Binding-site contacts:
Ligand atom C8 contacts residue ASN224 of chain 1.A at 4.0 Å.
Ligand atom C3 contacts residue ASN224 of chain 1.A at 3.9 Å.
Ligand atom N2 contacts residue ASN224 of chain 1.A at 3.1 Å (h-bond).
Ligand atom O5 contacts residue ASN224 of chain 1.A at 2.4 Å (h-bond).
Ligand atom C4 contacts residue ASN224 of chain 1.A at 4.3 Å.
Ligand atom C2 contacts residue ASN224 of chain 1.A at 2.7 Å.
Ligand atom C5 contacts residue ASN224 of chain 1.A at 3.6 Å.
Ligand atom C1 contacts residue ASN224 of chain 1.A at 1.4 Å.
Ligand atom O7 contacts residue ASN224 of chain 1.A at 3.4 Å.
Ligand atom C7 contacts residue ASN224 of chain 1.A at 3.4 Å.

The protein below binds the small molecule below.
Small molecule (SMILES): CC(=O)N[C@@H]1[C@@H](O)[C@H](O)[C@@H](CO)O[C@H]1O

Sequence of chain 1.A:
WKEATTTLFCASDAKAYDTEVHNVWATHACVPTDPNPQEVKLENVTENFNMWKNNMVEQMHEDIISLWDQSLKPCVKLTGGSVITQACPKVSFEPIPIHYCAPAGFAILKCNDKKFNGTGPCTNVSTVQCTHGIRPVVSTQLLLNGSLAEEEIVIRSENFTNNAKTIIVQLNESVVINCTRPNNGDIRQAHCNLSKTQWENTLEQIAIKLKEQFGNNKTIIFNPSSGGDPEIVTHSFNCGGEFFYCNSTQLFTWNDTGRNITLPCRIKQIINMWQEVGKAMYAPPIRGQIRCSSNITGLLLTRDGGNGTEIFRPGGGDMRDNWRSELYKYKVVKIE